This protein binds this small molecule.
Small molecule (SMILES): CO[P](=O)(O)O[C@H]1[C@@H](O)[C@H](n2ccc(=O)[nH]c2=O)O[C@@H]1COP(=O)(O)O

Binding-site contacts:
Ligand atom O3' contacts residue ARG125 of chain 2.IB at 4.1 Å.
Ligand atom C2' contacts residue ARG125 of chain 2.IB at 3.9 Å.
Ligand atom O2 contacts residue ASN16 of chain 2.WB at 3.5 Å (h-bond).
Ligand atom C4' contacts residue ARG125 of chain 2.IB at 4.4 Å.
Ligand atom O4 contacts residue ASN16 of chain 2.WB at 4.3 Å.
Ligand atom N1 contacts residue ARG125 of chain 2.IB at 4.0 Å.
Ligand atom P contacts residue ARG125 of chain 2.IB at 3.8 Å.
Ligand atom OP3 contacts residue ILE23 of chain 2.WB at 3.5 Å.
Ligand atom C4 contacts residue ASN16 of chain 2.WB at 4.2 Å.
Ligand atom P contacts residue ILE23 of chain 2.WB at 4.0 Å.
Ligand atom OP2 contacts residue ILE23 of chain 2.WB at 4.2 Å.
Ligand atom O4 contacts residue SER17 of chain 2.WB at 3.1 Å.
Ligand atom OP1 contacts residue ARG125 of chain 2.IB at 2.9 Å (salt-bridge).
Ligand atom OP2 contacts residue SER77 of chain 2.IB at 3.9 Å.
Ligand atom C3' contacts residue ARG125 of chain 2.IB at 3.5 Å.
Ligand atom O4 contacts residue ARG125 of chain 2.IB at 3.8 Å.
Ligand atom OP1 contacts residue ILE23 of chain 2.WB at 3.9 Å.
Ligand atom C2 contacts residue ARG125 of chain 2.IB at 4.0 Å.
Ligand atom C2 contacts residue ASN16 of chain 2.WB at 3.7 Å.
Ligand atom OP3 contacts residue SER77 of chain 2.IB at 4.4 Å.
Ligand atom OP2 contacts residue ARG131 of chain 2.IB at 4.0 Å.
Ligand atom OP1 contacts residue ARG131 of chain 2.IB at 3.2 Å (salt-bridge).
Ligand atom C6 contacts residue ARG125 of chain 2.IB at 3.8 Å.
Ligand atom P contacts residue ARG131 of chain 2.IB at 3.5 Å.
Ligand atom C5' contacts residue ARG125 of chain 2.IB at 4.3 Å.
Ligand atom N3 contacts residue ARG125 of chain 2.IB at 3.9 Å.
Ligand atom O5' contacts residue ARG125 of chain 2.IB at 3.3 Å (salt-bridge).
Ligand atom C4 contacts residue SER17 of chain 2.WB at 4.1 Å.
Ligand atom N3 contacts residue SER17 of chain 2.WB at 4.5 Å.
Ligand atom O2 contacts residue ARG125 of chain 2.IB at 4.3 Å.
Ligand atom OP3 contacts residue ARG125 of chain 2.IB at 3.1 Å.
Ligand atom C5 contacts residue THR21 of chain 2.WB at 4.5 Å.
Ligand atom C5 contacts residue ARG125 of chain 2.IB at 3.8 Å.
Ligand atom C5' contacts residue MET76 of chain 2.IB at 4.3 Å (hydrophobic).
Ligand atom C5' contacts residue ARG131 of chain 2.IB at 3.6 Å.
Ligand atom C4 contacts residue ARG125 of chain 2.IB at 3.6 Å.
Ligand atom O5' contacts residue ARG131 of chain 2.IB at 2.9 Å (salt-bridge).
Ligand atom N3 contacts residue ASN16 of chain 2.WB at 3.2 Å (h-bond).

Sequence of chain 2.WB:
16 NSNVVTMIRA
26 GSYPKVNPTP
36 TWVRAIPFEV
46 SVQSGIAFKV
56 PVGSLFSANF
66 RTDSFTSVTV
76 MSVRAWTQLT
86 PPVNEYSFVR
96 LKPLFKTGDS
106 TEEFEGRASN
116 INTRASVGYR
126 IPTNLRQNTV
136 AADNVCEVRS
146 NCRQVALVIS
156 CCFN

Sequence of chain 2.IB:
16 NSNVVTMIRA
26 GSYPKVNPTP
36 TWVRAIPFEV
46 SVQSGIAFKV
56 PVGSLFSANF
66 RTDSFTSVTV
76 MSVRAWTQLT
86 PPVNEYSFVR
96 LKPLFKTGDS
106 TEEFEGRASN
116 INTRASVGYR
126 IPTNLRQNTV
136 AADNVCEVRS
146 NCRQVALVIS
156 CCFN